The small molecule below binds the protein below.
Small molecule (SMILES): CC(=O)N[C@@H]1[C@@H](O)[C@H](O)[C@@H](CO)O[C@H]1O

Sequence of chain 1.C:
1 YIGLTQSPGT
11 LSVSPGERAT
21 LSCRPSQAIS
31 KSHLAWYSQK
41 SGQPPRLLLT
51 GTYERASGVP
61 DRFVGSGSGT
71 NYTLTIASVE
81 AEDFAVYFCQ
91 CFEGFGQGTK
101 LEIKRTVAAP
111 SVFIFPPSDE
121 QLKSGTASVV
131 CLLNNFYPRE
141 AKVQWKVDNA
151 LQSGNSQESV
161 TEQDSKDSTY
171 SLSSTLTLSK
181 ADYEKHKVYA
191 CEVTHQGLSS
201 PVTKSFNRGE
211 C

Binding-site contacts:
Ligand atom O4 contacts residue SER30 of chain 1.C at 4.3 Å.
Ligand atom O5 contacts residue HIS33 of chain 1.C at 3.3 Å.
Ligand atom C4 contacts residue ASN160 of chain 1.A at 4.3 Å.
Ligand atom C7 contacts residue GLU159 of chain 1.A at 4.4 Å.
Ligand atom O4 contacts residue ALA28 of chain 1.C at 3.5 Å (h-bond).
Ligand atom O7 contacts residue ASN160 of chain 1.A at 3.1 Å (h-bond).
Ligand atom C6 contacts residue PHE92 of chain 1.C at 4.1 Å (hydrophobic).
Ligand atom O6 contacts residue ILE29 of chain 1.C at 3.7 Å.
Ligand atom C5 contacts residue HIS33 of chain 1.C at 4.0 Å.
Ligand atom O7 contacts residue GLU159 of chain 1.A at 4.3 Å.
Ligand atom C5 contacts residue ASN160 of chain 1.A at 3.7 Å.
Ligand atom C5 contacts residue THR162 of chain 1.A at 4.1 Å.
Ligand atom C3 contacts residue ASN160 of chain 1.A at 3.8 Å.
Ligand atom O4 contacts residue ILE29 of chain 1.C at 3.9 Å.
Ligand atom C6 contacts residue SER30 of chain 1.C at 4.0 Å.
Ligand atom C1 contacts residue ASN160 of chain 1.A at 1.5 Å.
Ligand atom O5 contacts residue ASN160 of chain 1.A at 2.5 Å (h-bond).
Ligand atom C1 contacts residue HIS33 of chain 1.C at 4.1 Å.
Ligand atom C2 contacts residue ASN160 of chain 1.A at 2.5 Å.
Ligand atom N2 contacts residue ASN160 of chain 1.A at 2.8 Å (h-bond).
Ligand atom C7 contacts residue ASN160 of chain 1.A at 3.1 Å.
Ligand atom C8 contacts residue ASN160 of chain 1.A at 4.2 Å.
Ligand atom O6 contacts residue HIS33 of chain 1.C at 2.6 Å (h-bond).
Ligand atom O5 contacts residue PHE92 of chain 1.C at 4.1 Å.
Ligand atom C4 contacts residue SER30 of chain 1.C at 4.4 Å.
Ligand atom O6 contacts residue PHE92 of chain 1.C at 4.4 Å.
Ligand atom O6 contacts residue SER30 of chain 1.C at 3.0 Å (h-bond).
Ligand atom C1 contacts residue THR162 of chain 1.A at 4.0 Å.
Ligand atom C8 contacts residue GLU159 of chain 1.A at 4.2 Å.
Ligand atom O5 contacts residue THR162 of chain 1.A at 4.2 Å.
Ligand atom C6 contacts residue HIS33 of chain 1.C at 3.5 Å.
Ligand atom C6 contacts residue ILE29 of chain 1.C at 3.9 Å (hydrophobic).

Sequence of chain 1.A:
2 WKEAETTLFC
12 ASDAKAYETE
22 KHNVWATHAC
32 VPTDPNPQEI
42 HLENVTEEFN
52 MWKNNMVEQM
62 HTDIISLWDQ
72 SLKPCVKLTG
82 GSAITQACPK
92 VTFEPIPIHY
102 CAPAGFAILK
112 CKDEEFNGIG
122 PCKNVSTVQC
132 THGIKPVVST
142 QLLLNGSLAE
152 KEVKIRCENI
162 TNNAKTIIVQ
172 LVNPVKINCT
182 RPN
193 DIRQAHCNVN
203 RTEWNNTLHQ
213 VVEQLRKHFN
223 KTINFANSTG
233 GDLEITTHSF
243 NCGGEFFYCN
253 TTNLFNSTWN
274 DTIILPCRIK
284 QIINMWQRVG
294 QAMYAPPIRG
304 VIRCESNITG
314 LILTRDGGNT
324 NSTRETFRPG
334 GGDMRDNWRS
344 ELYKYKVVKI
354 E